Sequence of chain 1.C:
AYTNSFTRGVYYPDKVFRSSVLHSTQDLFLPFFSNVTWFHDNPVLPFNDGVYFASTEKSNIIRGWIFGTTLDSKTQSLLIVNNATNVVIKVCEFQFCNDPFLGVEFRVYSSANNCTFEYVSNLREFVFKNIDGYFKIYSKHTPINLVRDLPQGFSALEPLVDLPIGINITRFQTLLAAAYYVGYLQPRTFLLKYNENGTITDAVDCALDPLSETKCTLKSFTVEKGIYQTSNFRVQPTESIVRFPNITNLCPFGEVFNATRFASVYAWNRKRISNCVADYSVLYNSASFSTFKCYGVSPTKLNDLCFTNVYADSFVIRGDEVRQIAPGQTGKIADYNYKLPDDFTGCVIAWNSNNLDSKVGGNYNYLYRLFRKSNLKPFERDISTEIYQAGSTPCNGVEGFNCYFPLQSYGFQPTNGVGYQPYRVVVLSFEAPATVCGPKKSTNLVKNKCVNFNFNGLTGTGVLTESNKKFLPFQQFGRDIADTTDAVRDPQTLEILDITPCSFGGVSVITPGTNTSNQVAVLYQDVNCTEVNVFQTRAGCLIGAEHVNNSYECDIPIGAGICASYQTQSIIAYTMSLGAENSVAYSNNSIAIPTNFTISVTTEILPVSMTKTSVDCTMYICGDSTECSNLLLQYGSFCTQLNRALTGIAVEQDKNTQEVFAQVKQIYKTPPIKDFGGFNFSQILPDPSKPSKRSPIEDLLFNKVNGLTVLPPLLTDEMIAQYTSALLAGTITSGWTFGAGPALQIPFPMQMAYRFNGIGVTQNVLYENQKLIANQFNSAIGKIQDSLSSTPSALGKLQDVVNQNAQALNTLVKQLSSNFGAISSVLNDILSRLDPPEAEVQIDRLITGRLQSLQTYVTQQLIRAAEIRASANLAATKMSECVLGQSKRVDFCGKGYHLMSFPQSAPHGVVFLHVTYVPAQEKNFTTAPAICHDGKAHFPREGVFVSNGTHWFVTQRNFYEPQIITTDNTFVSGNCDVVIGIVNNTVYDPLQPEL

Binding-site contacts:
Ligand atom O7 contacts residue ASN164 of chain 1.C at 3.2 Å.
Ligand atom C2 contacts residue ASN165 of chain 1.C at 2.4 Å.
Ligand atom C7 contacts residue GLU132 of chain 1.C at 3.5 Å.
Ligand atom C5 contacts residue ASN165 of chain 1.C at 3.6 Å.
Ligand atom C4 contacts residue ASN165 of chain 1.C at 4.2 Å.
Ligand atom C2 contacts residue GLU132 of chain 1.C at 3.8 Å.
Ligand atom C8 contacts residue ASN165 of chain 1.C at 3.4 Å.
Ligand atom O5 contacts residue GLU132 of chain 1.C at 3.8 Å.
Ligand atom C1 contacts residue ASN165 of chain 1.C at 1.4 Å.
Ligand atom O7 contacts residue GLU132 of chain 1.C at 2.7 Å (salt-bridge).
Ligand atom O5 contacts residue ASN165 of chain 1.C at 2.3 Å (h-bond).
Ligand atom N2 contacts residue GLU132 of chain 1.C at 4.2 Å.
Ligand atom O7 contacts residue ASN165 of chain 1.C at 3.8 Å.
Ligand atom C8 contacts residue ASN164 of chain 1.C at 3.5 Å.
Ligand atom C1 contacts residue GLU132 of chain 1.C at 3.6 Å.
Ligand atom C3 contacts residue ASN165 of chain 1.C at 3.8 Å.
Ligand atom C7 contacts residue ASN165 of chain 1.C at 3.0 Å.
Ligand atom N2 contacts residue ASN165 of chain 1.C at 2.5 Å (h-bond).
Ligand atom C7 contacts residue ASN164 of chain 1.C at 3.6 Å.

The small molecule below binds the protein below.
Small molecule (SMILES): CC(=O)N[C@H]1[C@H](O[C@H]2[C@H](O)[C@@H](NC(C)=O)CO[C@@H]2CO)O[C@H](CO)[C@@H](O)[C@@H]1O